Binding-site contacts:
Ligand atom C21 contacts residue TYR245 of chain 1.B at 3.5 Å (hydrophobic).
Ligand atom C16 contacts residue MET265 of chain 1.B at 3.2 Å (hydrophobic).
Ligand atom C21 contacts residue MET265 of chain 1.B at 3.5 Å (hydrophobic).
Ligand atom C6 contacts residue ILE244 of chain 1.B at 3.9 Å (hydrophobic).
Ligand atom C11 contacts residue PHE281 of chain 1.B at 3.7 Å (hydrophobic).
Ligand atom C1 contacts residue ILE244 of chain 1.B at 3.3 Å (hydrophobic).
Ligand atom C13 contacts residue TYR245 of chain 1.B at 3.8 Å (hydrophobic).
Ligand atom C3 contacts residue PHE281 of chain 1.B at 3.4 Å (hydrophobic).
Ligand atom C7 contacts residue PHE281 of chain 1.B at 3.5 Å (hydrophobic).
Ligand atom C10 contacts residue PHE281 of chain 1.B at 3.6 Å (hydrophobic).
Ligand atom C8 contacts residue PHE281 of chain 1.B at 3.5 Å (hydrophobic).
Ligand atom C22 contacts residue GLU273 of chain 1.B at 3.7 Å.
Ligand atom N14 contacts residue GLY277 of chain 1.B at 3.8 Å.
Ligand atom N5 contacts residue GLN278 of chain 1.B at 3.0 Å (h-bond).
Ligand atom N17 contacts residue TYR245 of chain 1.B at 2.9 Å (h-bond).
Ligand atom C9 contacts residue PHE281 of chain 1.B at 3.4 Å (hydrophobic).
Ligand atom C35 contacts residue SER125 of chain 1.B at 3.8 Å.
Ligand atom C13 contacts residue MET265 of chain 1.B at 3.5 Å (hydrophobic).
Ligand atom C39 contacts residue SER123 of chain 1.B at 3.6 Å.
Ligand atom C20 contacts residue GLY277 of chain 1.B at 3.8 Å.
Ligand atom C22 contacts residue PRO264 of chain 1.B at 3.2 Å (hydrophobic).
Ligand atom C23 contacts residue PHE281 of chain 1.B at 3.6 Å (hydrophobic).
Ligand atom C37 contacts residue SER123 of chain 1.B at 3.4 Å.
Ligand atom C12 contacts residue MET265 of chain 1.B at 3.8 Å (hydrophobic).
Ligand atom C18 contacts residue GLY277 of chain 1.B at 3.6 Å.
Ligand atom C1 contacts residue VAL230 of chain 1.B at 3.9 Å (hydrophobic).
Ligand atom C39 contacts residue ASN124 of chain 1.B at 3.2 Å.
Ligand atom C7 contacts residue LEU227 of chain 1.B at 3.5 Å (hydrophobic).
Ligand atom C6 contacts residue GLN278 of chain 1.B at 3.2 Å.
Ligand atom N5 contacts residue PHE281 of chain 1.B at 3.6 Å.
Ligand atom C16 contacts residue TYR245 of chain 1.B at 3.3 Å (hydrophobic).
Ligand atom C15 contacts residue GLY277 of chain 1.B at 3.6 Å.
Ligand atom C4 contacts residue PHE281 of chain 1.B at 3.3 Å (hydrophobic).
Ligand atom C2 contacts residue ILE244 of chain 1.B at 3.4 Å (hydrophobic).
Ligand atom C19 contacts residue GLY277 of chain 1.B at 3.5 Å.
Ligand atom N17 contacts residue PHE248 of chain 1.B at 3.9 Å.
Ligand atom N17 contacts residue MET265 of chain 1.B at 3.3 Å.
Ligand atom C15 contacts residue MET265 of chain 1.B at 3.6 Å (hydrophobic).
Ligand atom C24 contacts residue PHE281 of chain 1.B at 3.8 Å (hydrophobic).
Ligand atom N14 contacts residue MET265 of chain 1.B at 3.9 Å.

This small molecule binds to this protein.
Small molecule (SMILES): Cc1ccc2c(c1)nc(/C=C/c1cccc3cccnc13)n2-c1cccc(OCCCN2CCN(C)CC2)c1

Sequence of chain 1.B:
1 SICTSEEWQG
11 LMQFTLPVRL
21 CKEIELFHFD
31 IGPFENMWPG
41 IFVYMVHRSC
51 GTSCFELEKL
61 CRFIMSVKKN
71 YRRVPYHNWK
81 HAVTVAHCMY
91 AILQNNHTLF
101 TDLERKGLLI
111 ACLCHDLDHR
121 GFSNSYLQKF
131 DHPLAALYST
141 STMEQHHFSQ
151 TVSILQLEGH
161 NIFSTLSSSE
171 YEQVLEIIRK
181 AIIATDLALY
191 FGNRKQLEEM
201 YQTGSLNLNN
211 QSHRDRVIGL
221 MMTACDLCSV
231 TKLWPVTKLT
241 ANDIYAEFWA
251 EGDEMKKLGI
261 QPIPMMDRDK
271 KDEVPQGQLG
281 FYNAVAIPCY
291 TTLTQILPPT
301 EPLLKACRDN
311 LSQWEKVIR